Sequence of chain 1.C:
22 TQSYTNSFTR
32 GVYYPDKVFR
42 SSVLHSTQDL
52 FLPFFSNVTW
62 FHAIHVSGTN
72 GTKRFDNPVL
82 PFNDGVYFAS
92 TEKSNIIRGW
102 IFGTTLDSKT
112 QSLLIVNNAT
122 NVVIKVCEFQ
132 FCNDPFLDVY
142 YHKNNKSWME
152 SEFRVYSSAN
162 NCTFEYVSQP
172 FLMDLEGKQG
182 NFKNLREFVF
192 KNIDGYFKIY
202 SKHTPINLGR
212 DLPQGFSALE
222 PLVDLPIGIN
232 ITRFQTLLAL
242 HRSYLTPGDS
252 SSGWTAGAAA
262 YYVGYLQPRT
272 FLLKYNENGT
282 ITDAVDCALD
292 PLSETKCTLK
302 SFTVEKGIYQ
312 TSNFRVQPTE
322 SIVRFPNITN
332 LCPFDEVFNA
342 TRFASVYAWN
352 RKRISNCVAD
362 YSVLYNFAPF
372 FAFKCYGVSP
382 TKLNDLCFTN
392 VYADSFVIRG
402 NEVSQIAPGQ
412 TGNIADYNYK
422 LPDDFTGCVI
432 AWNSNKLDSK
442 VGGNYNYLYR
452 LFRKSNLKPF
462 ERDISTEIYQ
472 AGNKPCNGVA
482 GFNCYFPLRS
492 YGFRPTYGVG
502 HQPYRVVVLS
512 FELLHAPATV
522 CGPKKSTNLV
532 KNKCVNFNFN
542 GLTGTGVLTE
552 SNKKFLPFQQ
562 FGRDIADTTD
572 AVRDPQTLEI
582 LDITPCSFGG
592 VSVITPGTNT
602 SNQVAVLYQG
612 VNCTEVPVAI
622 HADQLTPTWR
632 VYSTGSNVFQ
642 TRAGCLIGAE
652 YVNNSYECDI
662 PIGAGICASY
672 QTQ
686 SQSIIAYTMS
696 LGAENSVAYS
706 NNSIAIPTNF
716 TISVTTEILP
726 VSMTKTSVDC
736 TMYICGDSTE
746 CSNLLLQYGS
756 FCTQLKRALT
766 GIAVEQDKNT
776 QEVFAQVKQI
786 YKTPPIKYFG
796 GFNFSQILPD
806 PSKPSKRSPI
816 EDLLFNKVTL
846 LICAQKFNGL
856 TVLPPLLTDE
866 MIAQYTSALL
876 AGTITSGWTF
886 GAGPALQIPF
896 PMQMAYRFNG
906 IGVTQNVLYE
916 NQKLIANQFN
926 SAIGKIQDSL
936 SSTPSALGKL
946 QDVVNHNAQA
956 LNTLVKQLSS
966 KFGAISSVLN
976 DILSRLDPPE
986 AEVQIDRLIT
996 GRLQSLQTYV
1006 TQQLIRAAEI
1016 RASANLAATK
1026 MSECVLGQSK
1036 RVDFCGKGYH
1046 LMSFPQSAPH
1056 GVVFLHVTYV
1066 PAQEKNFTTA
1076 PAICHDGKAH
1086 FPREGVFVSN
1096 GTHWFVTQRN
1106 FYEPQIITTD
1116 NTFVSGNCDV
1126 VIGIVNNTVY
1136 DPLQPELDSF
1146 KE

Binding-site contacts:
Ligand atom C4 contacts residue ASN1071 of chain 1.C at 4.2 Å.
Ligand atom C3 contacts residue ASN1071 of chain 1.C at 3.8 Å.
Ligand atom O7 contacts residue ASN1071 of chain 1.C at 4.3 Å.
Ligand atom C5 contacts residue ASN1071 of chain 1.C at 3.7 Å.
Ligand atom C2 contacts residue ASN1071 of chain 1.C at 2.5 Å.
Ligand atom N2 contacts residue ASN1071 of chain 1.C at 2.9 Å (h-bond).
Ligand atom C1 contacts residue ASN1071 of chain 1.C at 1.4 Å.
Ligand atom O5 contacts residue ASN1071 of chain 1.C at 2.4 Å (h-bond).
Ligand atom C7 contacts residue ASN1071 of chain 1.C at 3.9 Å.
Ligand atom C8 contacts residue ASN1071 of chain 1.C at 4.0 Å.
Ligand atom O7 contacts residue SER708 of chain 1.C at 3.9 Å.

A small-molecule ligand and the protein it binds are described below.
Small molecule (SMILES): CC(=O)N[C@@H]1[C@@H](O)[C@H](O)[C@@H](CO)O[C@H]1O